The small molecule below binds the protein below.
Small molecule (SMILES): CC(C)c1cccc(CNC[C@@H](O)[C@@H]2C[C@H](C)CCCCCCCCC(=O)N(C)[C@@H](C)C(=O)N2)c1

Binding-site contacts:
Ligand atom C60 contacts residue PRO86 of chain 1.C at 3.6 Å (hydrophobic).
Ligand atom N51 contacts residue ASP244 of chain 1.C at 2.7 Å (salt-bridge).
Ligand atom C77 contacts residue THR88 of chain 1.C at 3.6 Å.
Ligand atom C32 contacts residue GLY246 of chain 1.C at 3.6 Å.
Ligand atom C17 contacts residue TRP131 of chain 1.C at 3.7 Å (hydrophobic).
Ligand atom C40 contacts residue GLN89 of chain 1.C at 3.6 Å.
Ligand atom C32 contacts residue THR248 of chain 1.C at 3.5 Å.
Ligand atom N5 contacts residue GLY246 of chain 1.C at 3.0 Å (h-bond).
Ligand atom C29 contacts residue GLY27 of chain 1.C at 3.7 Å.
Ligand atom C7 contacts residue TYR87 of chain 1.C at 3.7 Å (hydrophobic).
Ligand atom C26 contacts residue GLN28 of chain 1.C at 3.6 Å.
Ligand atom O39 contacts residue THR247 of chain 1.C at 3.3 Å.
Ligand atom C9 contacts residue GLY246 of chain 1.C at 3.4 Å.
Ligand atom C81 contacts residue GLN89 of chain 1.C at 3.7 Å.
Ligand atom C44 contacts residue ASP48 of chain 1.C at 3.7 Å.
Ligand atom C40 contacts residue TYR87 of chain 1.C at 3.6 Å (hydrophobic).
Ligand atom N5 contacts residue THR247 of chain 1.C at 3.6 Å.
Ligand atom C12 contacts residue GLY246 of chain 1.C at 3.7 Å.
Ligand atom C53 contacts residue ASP244 of chain 1.C at 3.5 Å.
Ligand atom O76 contacts residue THR88 of chain 1.C at 3.1 Å (h-bond).
Ligand atom C57 contacts residue GLY50 of chain 1.C at 3.2 Å.
Ligand atom C7 contacts residue GLY246 of chain 1.C at 3.6 Å.
Ligand atom C17 contacts residue PHE124 of chain 1.C at 3.7 Å (hydrophobic).
Ligand atom O46 contacts residue ASP48 of chain 1.C at 2.6 Å (salt-bridge).
Ligand atom C35 contacts residue THR248 of chain 1.C at 3.6 Å.
Ligand atom C64 contacts residue THR88 of chain 1.C at 3.2 Å.
Ligand atom C9 contacts residue ASP48 of chain 1.C at 3.7 Å.
Ligand atom O76 contacts residue GLN89 of chain 1.C at 3.5 Å (h-bond).
Ligand atom O46 contacts residue TYR87 of chain 1.C at 3.4 Å.
Ligand atom O39 contacts residue THR248 of chain 1.C at 2.9 Å (h-bond).
Ligand atom O76 contacts residue TYR87 of chain 1.C at 3.5 Å.
Ligand atom C48 contacts residue ASP244 of chain 1.C at 3.2 Å.
Ligand atom C62 contacts residue THR88 of chain 1.C at 3.6 Å.
Ligand atom C44 contacts residue ASP244 of chain 1.C at 3.6 Å.
Ligand atom O46 contacts residue GLY50 of chain 1.C at 3.6 Å.
Ligand atom C72 contacts residue VAL85 of chain 1.C at 3.6 Å (hydrophobic).
Ligand atom N51 contacts residue GLY50 of chain 1.C at 3.1 Å (h-bond).
Ligand atom C72 contacts residue TYR87 of chain 1.C at 3.7 Å (hydrophobic).
Ligand atom C53 contacts residue GLY50 of chain 1.C at 3.4 Å.
Ligand atom C48 contacts residue THR247 of chain 1.C at 3.6 Å.

Sequence of chain 1.C:
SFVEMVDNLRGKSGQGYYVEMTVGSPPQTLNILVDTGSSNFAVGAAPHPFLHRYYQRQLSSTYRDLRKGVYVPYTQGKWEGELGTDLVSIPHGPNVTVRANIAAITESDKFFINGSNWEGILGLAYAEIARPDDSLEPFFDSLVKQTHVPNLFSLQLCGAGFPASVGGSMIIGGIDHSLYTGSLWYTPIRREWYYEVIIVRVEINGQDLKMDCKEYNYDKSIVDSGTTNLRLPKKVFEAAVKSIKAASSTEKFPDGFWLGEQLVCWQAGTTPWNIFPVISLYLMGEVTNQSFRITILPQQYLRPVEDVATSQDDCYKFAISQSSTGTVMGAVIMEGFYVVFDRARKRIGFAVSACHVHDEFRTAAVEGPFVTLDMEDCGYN